Sequence of chain 1.B:
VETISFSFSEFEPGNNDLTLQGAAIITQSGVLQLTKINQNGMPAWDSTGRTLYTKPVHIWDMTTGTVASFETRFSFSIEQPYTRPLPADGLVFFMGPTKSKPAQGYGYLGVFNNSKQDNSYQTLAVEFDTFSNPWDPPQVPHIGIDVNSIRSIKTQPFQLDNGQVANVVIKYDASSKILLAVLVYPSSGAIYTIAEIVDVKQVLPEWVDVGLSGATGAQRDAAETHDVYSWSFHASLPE

This protein binds this small molecule.
Small molecule (SMILES): CC(=O)N[C@H]1[C@H](O[C@H]2[C@H](O)[C@@H](NC(C)=O)CO[C@@H]2CO)O[C@H](CO)[C@@H](O)[C@@H]1O

Binding-site contacts:
Ligand atom C8 contacts residue ASP118 of chain 1.B at 3.7 Å.
Ligand atom C8 contacts residue ASN113 of chain 1.B at 4.4 Å.
Ligand atom C4 contacts residue ASN113 of chain 1.B at 4.1 Å.
Ligand atom O7 contacts residue ASN113 of chain 1.B at 2.9 Å (h-bond).
Ligand atom O5 contacts residue ASN113 of chain 1.B at 2.3 Å (h-bond).
Ligand atom N2 contacts residue ASN113 of chain 1.B at 2.8 Å (h-bond).
Ligand atom N2 contacts residue TYR121 of chain 1.B at 4.5 Å.
Ligand atom C1 contacts residue ASN113 of chain 1.B at 1.4 Å.
Ligand atom C5 contacts residue ASN113 of chain 1.B at 3.6 Å.
Ligand atom C7 contacts residue ASN113 of chain 1.B at 3.1 Å.
Ligand atom C7 contacts residue TYR121 of chain 1.B at 4.0 Å (hydrophobic).
Ligand atom C8 contacts residue TYR121 of chain 1.B at 3.5 Å (hydrophobic).
Ligand atom O7 contacts residue TYR121 of chain 1.B at 4.5 Å.
Ligand atom C3 contacts residue ASN113 of chain 1.B at 3.7 Å.
Ligand atom C8 contacts residue SER120 of chain 1.B at 4.2 Å.
Ligand atom O7 contacts residue ASN114 of chain 1.B at 4.2 Å.
Ligand atom C2 contacts residue ASN113 of chain 1.B at 2.3 Å.